This small molecule binds to this protein.
Small molecule (SMILES): N[C@H](Cc1ccccc1)C(=O)N1CCC[C@H]1C(=O)NCc1ccc(O)cc1

Sequence of chain 1.B:
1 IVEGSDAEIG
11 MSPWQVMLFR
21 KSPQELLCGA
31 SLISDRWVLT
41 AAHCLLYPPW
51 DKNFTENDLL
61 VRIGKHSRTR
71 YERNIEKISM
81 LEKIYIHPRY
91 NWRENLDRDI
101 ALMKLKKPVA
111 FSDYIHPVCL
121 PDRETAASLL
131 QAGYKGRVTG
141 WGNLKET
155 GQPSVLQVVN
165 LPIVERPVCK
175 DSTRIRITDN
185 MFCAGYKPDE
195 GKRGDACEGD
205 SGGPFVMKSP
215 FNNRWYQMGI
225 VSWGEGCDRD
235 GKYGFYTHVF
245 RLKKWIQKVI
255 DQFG

Binding-site contacts:
Ligand atom C19 contacts residue PRO121 of chain 1.B at 3.1 Å (hydrophobic).
Ligand atom C17 contacts residue LYS247 of chain 1.B at 3.5 Å.
Ligand atom C17 contacts residue LEU120 of chain 1.B at 3.8 Å (hydrophobic).
Ligand atom C11 contacts residue ILE254 of chain 1.B at 3.9 Å (hydrophobic).
Ligand atom C2 contacts residue GLU6 of chain 1.A at 3.7 Å.
Ligand atom C18 contacts residue PRO121 of chain 1.B at 3.2 Å (hydrophobic).
Ligand atom C11 contacts residue ILE33 of chain 1.B at 3.9 Å (hydrophobic).
Ligand atom C5 contacts residue GLY5 of chain 1.A at 4.1 Å.
Ligand atom C16 contacts residue LEU120 of chain 1.B at 3.7 Å (hydrophobic).
Ligand atom O1 contacts residue GLN251 of chain 1.B at 4.1 Å.
Ligand atom C4 contacts residue GLU6 of chain 1.A at 3.8 Å.
Ligand atom C17 contacts residue ILE250 of chain 1.B at 3.8 Å (hydrophobic).
Ligand atom C20 contacts residue LYS247 of chain 1.B at 3.7 Å.
Ligand atom C10 contacts residue SER34 of chain 1.B at 4.0 Å.
Ligand atom C10 contacts residue ILE33 of chain 1.B at 3.5 Å (hydrophobic).
Ligand atom C19 contacts residue LEU120 of chain 1.B at 3.9 Å (hydrophobic).
Ligand atom O2 contacts residue VAL243 of chain 1.B at 4.0 Å.
Ligand atom C11 contacts residue LEU120 of chain 1.B at 4.1 Å (hydrophobic).
Ligand atom C18 contacts residue LYS247 of chain 1.B at 3.8 Å.
Ligand atom C16 contacts residue LYS247 of chain 1.B at 3.7 Å.
Ligand atom O1 contacts residue ILE254 of chain 1.B at 3.9 Å.
Ligand atom C18 contacts residue LEU120 of chain 1.B at 3.7 Å (hydrophobic).
Ligand atom C16 contacts residue ILE250 of chain 1.B at 3.8 Å (hydrophobic).
Ligand atom O2 contacts residue PRO121 of chain 1.B at 2.6 Å (h-bond).
Ligand atom C4 contacts residue SER4 of chain 1.A at 4.0 Å.
Ligand atom C17 contacts residue VAL243 of chain 1.B at 4.1 Å (hydrophobic).
Ligand atom C6 contacts residue GLU6 of chain 1.A at 3.6 Å.
Ligand atom C contacts residue GLU6 of chain 1.A at 3.5 Å.
Ligand atom C5 contacts residue SER4 of chain 1.A at 3.5 Å.
Ligand atom C5 contacts residue ILE33 of chain 1.B at 4.0 Å (hydrophobic).
Ligand atom C contacts residue GLY5 of chain 1.A at 3.9 Å.
Ligand atom O2 contacts residue LEU120 of chain 1.B at 4.0 Å.
Ligand atom C contacts residue ILE33 of chain 1.B at 3.5 Å (hydrophobic).
Ligand atom C3 contacts residue GLU6 of chain 1.A at 3.8 Å.
Ligand atom C5 contacts residue GLU6 of chain 1.A at 3.6 Å.
Ligand atom C5 contacts residue SER34 of chain 1.B at 3.6 Å.
Ligand atom C19 contacts residue LYS247 of chain 1.B at 3.7 Å.
Ligand atom C1 contacts residue GLU6 of chain 1.A at 3.6 Å.
Ligand atom O2 contacts residue PHE244 of chain 1.B at 3.4 Å.
Ligand atom C15 contacts residue LYS247 of chain 1.B at 3.6 Å.

Sequence of chain 1.A:
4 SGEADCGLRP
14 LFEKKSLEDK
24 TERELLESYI